Binding-site contacts:
Ligand atom C32 contacts residue ASN340 of chain 1.B at 3.5 Å.
Ligand atom C27 contacts residue THR316 of chain 1.B at 4.0 Å.
Ligand atom O1 contacts residue ALA315 of chain 1.B at 3.1 Å (h-bond).
Ligand atom O24 contacts residue THR316 of chain 1.B at 3.4 Å.
Ligand atom C21 contacts residue ASN149 of chain 1.B at 3.6 Å.
Ligand atom O82 contacts residue THR313 of chain 1.B at 3.0 Å (h-bond).
Ligand atom CL contacts residue LEU117 of chain 1.B at 3.4 Å.
Ligand atom C52 contacts residue ASN286 of chain 1.B at 3.6 Å.
Ligand atom C3 contacts residue SER61 of chain 1.B at 3.3 Å.
Ligand atom O24 contacts residue GLY317 of chain 1.B at 3.7 Å.
Ligand atom N25 contacts residue GLY317 of chain 1.B at 3.9 Å.
Ligand atom O81 contacts residue THR313 of chain 1.B at 3.0 Å (h-bond).
Ligand atom C23 contacts residue ALA315 of chain 1.B at 3.7 Å (hydrophobic).
Ligand atom N2 contacts residue ALA315 of chain 1.B at 3.9 Å.
Ligand atom C2 contacts residue ASN149 of chain 1.B at 3.6 Å.
Ligand atom O21 contacts residue ASN149 of chain 1.B at 2.6 Å (h-bond).
Ligand atom C52 contacts residue LEU290 of chain 1.B at 4.0 Å (hydrophobic).
Ligand atom C8 contacts residue THR313 of chain 1.B at 3.4 Å.
Ligand atom C23 contacts residue THR316 of chain 1.B at 3.9 Å.
Ligand atom C21 contacts residue ALA315 of chain 1.B at 3.8 Å (hydrophobic).
Ligand atom C2 contacts residue SER61 of chain 1.B at 2.5 Å.
Ligand atom N7 contacts residue SER61 of chain 1.B at 3.2 Å (h-bond).
Ligand atom O1 contacts residue GLY314 of chain 1.B at 3.8 Å.
Ligand atom C26 contacts residue ALA315 of chain 1.B at 3.8 Å (hydrophobic).
Ligand atom O1 contacts residue GLY60 of chain 1.B at 4.0 Å.
Ligand atom O81 contacts residue GLU147 of chain 1.B at 3.5 Å (salt-bridge).
Ligand atom C8 contacts residue ASN343 of chain 1.B at 4.0 Å.
Ligand atom C33 contacts residue ASN340 of chain 1.B at 3.8 Å.
Ligand atom O21 contacts residue TYR218 of chain 1.B at 3.4 Å.
Ligand atom O1 contacts residue SER61 of chain 1.B at 2.2 Å (h-bond).
Ligand atom C27 contacts residue TYR218 of chain 1.B at 3.4 Å (hydrophobic).
Ligand atom N25 contacts residue THR316 of chain 1.B at 3.7 Å.
Ligand atom O81 contacts residue LYS312 of chain 1.B at 3.6 Å.
Ligand atom C22 contacts residue ALA315 of chain 1.B at 3.5 Å (hydrophobic).
Ligand atom C51 contacts residue ASN286 of chain 1.B at 3.1 Å.
Ligand atom N2 contacts residue SER61 of chain 1.B at 3.7 Å.
Ligand atom O82 contacts residue ASN343 of chain 1.B at 3.0 Å (h-bond).
Ligand atom C1 contacts residue SER61 of chain 1.B at 1.4 Å.
Ligand atom C31 contacts residue ASN286 of chain 1.B at 3.9 Å.
Ligand atom O82 contacts residue GLY314 of chain 1.B at 3.5 Å (h-bond).

Sequence of chain 1.B:
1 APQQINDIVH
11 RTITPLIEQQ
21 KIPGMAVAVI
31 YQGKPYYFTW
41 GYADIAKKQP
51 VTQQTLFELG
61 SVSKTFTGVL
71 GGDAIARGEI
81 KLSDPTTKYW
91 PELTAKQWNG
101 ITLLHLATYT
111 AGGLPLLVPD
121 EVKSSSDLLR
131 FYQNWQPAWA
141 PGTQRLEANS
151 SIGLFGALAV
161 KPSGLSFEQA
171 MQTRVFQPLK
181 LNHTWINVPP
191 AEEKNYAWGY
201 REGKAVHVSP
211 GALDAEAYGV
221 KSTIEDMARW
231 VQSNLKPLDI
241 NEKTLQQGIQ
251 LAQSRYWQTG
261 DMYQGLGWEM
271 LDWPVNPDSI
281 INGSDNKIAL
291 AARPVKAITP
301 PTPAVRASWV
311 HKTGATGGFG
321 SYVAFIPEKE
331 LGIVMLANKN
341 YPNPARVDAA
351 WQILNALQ

A protein and the small-molecule ligand that binds it are described below.
Small molecule (SMILES): Cc1onc(-c2ccccc2Cl)c1C(=O)N[C@H](C=O)[C@@H]1N[C@@H](C(=O)O)C(C)(C)S1